The protein below binds the small molecule below.
Small molecule (SMILES): O=c1[nH]cnc2c1ncn2[C@@H]1O[C@H](COP(=O)(O)O)[C@@H](O)[C@H]1O

Binding-site contacts:
Ligand atom C2 contacts residue GLN443 of chain 1.B at 3.3 Å.
Ligand atom C8 contacts residue MET72 of chain 1.B at 3.4 Å (hydrophobic).
Ligand atom N3 contacts residue NAD1 of chain 1.O at 3.1 Å.
Ligand atom P contacts residue SER390 of chain 1.B at 3.7 Å.
Ligand atom O2P contacts residue SER390 of chain 1.B at 2.4 Å (h-bond).
Ligand atom O5' contacts residue GLY367 of chain 1.B at 3.9 Å.
Ligand atom O2' contacts residue ARG324 of chain 1.B at 2.9 Å (salt-bridge).
Ligand atom O3P contacts residue GLY368 of chain 1.B at 3.6 Å (h-bond).
Ligand atom N1 contacts residue GLN443 of chain 1.B at 2.8 Å (h-bond).
Ligand atom O1P contacts residue GLY367 of chain 1.B at 3.5 Å.
Ligand atom O3' contacts residue ASP366 of chain 1.B at 2.8 Å (salt-bridge).
Ligand atom C2 contacts residue CYS333 of chain 1.B at 3.3 Å (hydrophobic).
Ligand atom C2 contacts residue NAD1 of chain 1.O at 3.4 Å.
Ligand atom O2P contacts residue GLY389 of chain 1.B at 3.1 Å.
Ligand atom C2 contacts residue THR335 of chain 1.B at 3.9 Å.
Ligand atom N7 contacts residue MET416 of chain 1.B at 3.4 Å (h-bond).
Ligand atom O3P contacts residue GLY330 of chain 1.B at 3.9 Å.
Ligand atom O6 contacts residue MET416 of chain 1.B at 2.9 Å (h-bond).
Ligand atom C6 contacts residue NAD1 of chain 1.O at 3.9 Å.
Ligand atom O1P contacts residue GLY368 of chain 1.B at 3.9 Å.
Ligand atom C4 contacts residue NAD1 of chain 1.O at 3.7 Å.
Ligand atom C6 contacts residue GLN443 of chain 1.B at 3.9 Å.
Ligand atom O3P contacts residue SER331 of chain 1.B at 2.8 Å (h-bond).
Ligand atom O2' contacts residue ASP366 of chain 1.B at 3.7 Å.
Ligand atom C5 contacts residue MET416 of chain 1.B at 3.9 Å (hydrophobic).
Ligand atom C5 contacts residue NAD1 of chain 1.O at 3.8 Å.
Ligand atom N1 contacts residue NAD1 of chain 1.O at 3.7 Å.
Ligand atom O3' contacts residue GLY367 of chain 1.B at 3.5 Å (h-bond).
Ligand atom P contacts residue SER331 of chain 1.B at 3.6 Å.
Ligand atom P contacts residue GLY389 of chain 1.B at 3.8 Å.
Ligand atom O2P contacts residue SER331 of chain 1.B at 3.7 Å.
Ligand atom C6 contacts residue GLY417 of chain 1.B at 3.5 Å.
Ligand atom O1P contacts residue GLY389 of chain 1.B at 3.2 Å (h-bond).
Ligand atom O5' contacts residue GLY330 of chain 1.B at 3.5 Å.
Ligand atom O6 contacts residue GLY415 of chain 1.B at 3.1 Å.
Ligand atom O5' contacts residue SER331 of chain 1.B at 3.4 Å (h-bond).
Ligand atom N3 contacts residue CYS333 of chain 1.B at 3.6 Å (h-bond).
Ligand atom C6 contacts residue MET416 of chain 1.B at 3.7 Å (hydrophobic).
Ligand atom N7 contacts residue MET72 of chain 1.B at 3.9 Å.
Ligand atom O6 contacts residue GLY417 of chain 1.B at 2.4 Å (h-bond).

Sequence of chain 1.B:
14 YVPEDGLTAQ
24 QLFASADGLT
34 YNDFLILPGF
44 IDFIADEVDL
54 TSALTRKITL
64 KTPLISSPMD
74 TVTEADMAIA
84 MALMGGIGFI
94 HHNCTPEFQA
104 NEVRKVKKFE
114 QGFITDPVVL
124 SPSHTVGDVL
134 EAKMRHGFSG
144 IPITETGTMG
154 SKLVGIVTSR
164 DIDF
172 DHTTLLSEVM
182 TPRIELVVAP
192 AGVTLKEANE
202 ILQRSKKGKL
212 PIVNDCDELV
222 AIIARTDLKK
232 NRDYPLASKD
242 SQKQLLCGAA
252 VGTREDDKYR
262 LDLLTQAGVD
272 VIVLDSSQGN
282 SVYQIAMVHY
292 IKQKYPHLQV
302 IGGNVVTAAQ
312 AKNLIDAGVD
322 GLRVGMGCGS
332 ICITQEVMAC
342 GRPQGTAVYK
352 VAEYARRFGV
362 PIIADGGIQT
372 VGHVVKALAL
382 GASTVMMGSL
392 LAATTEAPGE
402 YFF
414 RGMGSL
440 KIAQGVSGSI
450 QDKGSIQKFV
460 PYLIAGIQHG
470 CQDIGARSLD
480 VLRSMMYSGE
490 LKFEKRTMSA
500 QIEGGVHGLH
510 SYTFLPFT